Binding-site contacts:
Ligand atom O3 contacts residue ASN110 of chain 1.E at 3.8 Å.
Ligand atom C3 contacts residue ASN110 of chain 1.E at 3.6 Å.
Ligand atom O5 contacts residue ASN110 of chain 1.E at 2.4 Å (h-bond).
Ligand atom O6 contacts residue ASN110 of chain 1.E at 3.8 Å.
Ligand atom N2 contacts residue ASN110 of chain 1.E at 3.3 Å (h-bond).
Ligand atom C5 contacts residue ASN110 of chain 1.E at 3.7 Å.
Ligand atom C2 contacts residue ASN110 of chain 1.E at 2.4 Å.
Ligand atom C4 contacts residue ASN110 of chain 1.E at 4.2 Å.
Ligand atom O7 contacts residue ASN110 of chain 1.E at 4.4 Å.
Ligand atom C1 contacts residue ASN110 of chain 1.E at 1.4 Å.
Ligand atom C7 contacts residue ASN110 of chain 1.E at 4.2 Å.

Sequence of chain 1.E:
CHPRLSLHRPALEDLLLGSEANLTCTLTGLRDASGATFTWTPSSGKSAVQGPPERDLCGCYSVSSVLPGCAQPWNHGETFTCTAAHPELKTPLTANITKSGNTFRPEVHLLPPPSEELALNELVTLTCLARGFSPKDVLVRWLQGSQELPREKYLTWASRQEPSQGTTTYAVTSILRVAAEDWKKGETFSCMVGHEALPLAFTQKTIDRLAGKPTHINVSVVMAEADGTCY

This protein binds this small molecule.
Small molecule (SMILES): CC(=O)N[C@@H]1[C@@H](O)[C@H](O)[C@@H](CO)O[C@H]1O